Sequence of chain 1.A:
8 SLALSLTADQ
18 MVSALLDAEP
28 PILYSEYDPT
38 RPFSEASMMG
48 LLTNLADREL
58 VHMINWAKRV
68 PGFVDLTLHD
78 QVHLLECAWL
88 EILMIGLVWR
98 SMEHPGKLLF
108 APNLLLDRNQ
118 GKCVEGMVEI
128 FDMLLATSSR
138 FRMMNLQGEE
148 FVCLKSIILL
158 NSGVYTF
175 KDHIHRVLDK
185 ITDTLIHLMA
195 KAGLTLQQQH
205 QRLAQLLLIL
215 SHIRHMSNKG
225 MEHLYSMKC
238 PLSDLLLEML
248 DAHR

The protein below binds the small molecule below.
Small molecule (SMILES): CCC(=C(c1ccc(O)cc1)c1ccc(O)cc1)c1cccc(Nc2cccc(C)c2)c1

Binding-site contacts:
Ligand atom C15 contacts residue GLU56 of chain 1.A at 3.2 Å.
Ligand atom C12 contacts residue 5C91 of chain 1.F at 0.1 Å.
Ligand atom N24 contacts residue 5C91 of chain 1.F at 0.3 Å (h-bond).
Ligand atom C02 contacts residue 5C91 of chain 1.F at 0.1 Å.
Ligand atom O16 contacts residue GLU56 of chain 1.A at 2.5 Å (salt-bridge).
Ligand atom C19 contacts residue 5C91 of chain 1.F at 0.1 Å.
Ligand atom C30 contacts residue 5C91 of chain 1.F at 1.3 Å.
Ligand atom C03 contacts residue 5C91 of chain 1.F at 0.1 Å.
Ligand atom C27 contacts residue MET231 of chain 1.A at 3.3 Å (hydrophobic).
Ligand atom C27 contacts residue 5C91 of chain 1.F at 1.1 Å.
Ligand atom N24 contacts residue MET124 of chain 1.A at 3.0 Å (h-bond).
Ligand atom C14 contacts residue 5C91 of chain 1.F at 0.1 Å.
Ligand atom C04 contacts residue 5C91 of chain 1.F at 0.1 Å.
Ligand atom C18 contacts residue 5C91 of chain 1.F at 0.1 Å.
Ligand atom O09 contacts residue 5C91 of chain 1.F at 0.0 Å (h-bond).
Ligand atom C17 contacts residue 5C91 of chain 1.F at 0.1 Å.
Ligand atom C08 contacts residue 5C91 of chain 1.F at 0.0 Å.
Ligand atom C10 contacts residue 5C91 of chain 1.F at 0.0 Å.
Ligand atom O09 contacts residue THR50 of chain 1.A at 3.2 Å (h-bond).
Ligand atom C11 contacts residue 5C91 of chain 1.F at 0.0 Å.
Ligand atom C23 contacts residue 5C91 of chain 1.F at 0.2 Å.
Ligand atom O16 contacts residue ARG97 of chain 1.A at 3.0 Å (salt-bridge).
Ligand atom C28 contacts residue 5C91 of chain 1.F at 0.7 Å.
Ligand atom C01 contacts residue 5C91 of chain 1.F at 0.0 Å.
Ligand atom C06 contacts residue 5C91 of chain 1.F at 0.1 Å.
Ligand atom C26 contacts residue 5C91 of chain 1.F at 0.7 Å.
Ligand atom C29 contacts residue 5C91 of chain 1.F at 0.6 Å.
Ligand atom C15 contacts residue 5C91 of chain 1.F at 0.1 Å.
Ligand atom C17 contacts residue GLU56 of chain 1.A at 3.3 Å.
Ligand atom O16 contacts residue 5C91 of chain 1.F at 0.1 Å (h-bond).
Ligand atom C22 contacts residue 5C91 of chain 1.F at 0.1 Å.
Ligand atom C07 contacts residue 5C91 of chain 1.F at 0.1 Å.
Ligand atom C21 contacts residue 5C91 of chain 1.F at 0.1 Å.
Ligand atom O09 contacts residue LEU243 of chain 1.A at 3.2 Å.
Ligand atom C32 contacts residue 5C91 of chain 1.F at 0.1 Å.
Ligand atom C25 contacts residue 5C91 of chain 1.F at 0.2 Å.
Ligand atom C20 contacts residue 5C91 of chain 1.F at 0.1 Å.
Ligand atom C31 contacts residue 5C91 of chain 1.F at 0.6 Å.
Ligand atom C13 contacts residue 5C91 of chain 1.F at 0.1 Å.
Ligand atom C05 contacts residue 5C91 of chain 1.F at 0.1 Å.